The small molecule below binds the protein below.
Small molecule (SMILES): CC(C)(N)c1cc(NC(=O)[C@H]2CCc3ccc(Oc4ccnc5c4CCC(=O)N5)cc3C2)cc(C(F)(F)F)c1

Binding-site contacts:
Ligand atom O23 contacts residue GLY148 of chain 1.B at 3.4 Å.
Ligand atom C6 contacts residue ALA36 of chain 1.B at 3.4 Å (hydrophobic).
Ligand atom O31 contacts residue CYS87 of chain 1.B at 3.3 Å (h-bond).
Ligand atom C25 contacts residue ASP149 of chain 1.B at 3.6 Å.
Ligand atom C20 contacts residue GLU56 of chain 1.B at 3.5 Å.
Ligand atom C3 contacts residue TRP86 of chain 1.B at 3.7 Å (hydrophobic).
Ligand atom N24 contacts residue GLU56 of chain 1.B at 3.0 Å (salt-bridge).
Ligand atom C22 contacts residue ASP149 of chain 1.B at 3.5 Å.
Ligand atom C1 contacts residue GLN85 of chain 1.B at 3.0 Å.
Ligand atom N7 contacts residue TRP86 of chain 1.B at 3.5 Å.
Ligand atom F36 contacts residue VAL59 of chain 1.B at 3.7 Å.
Ligand atom O11 contacts residue VAL26 of chain 1.B at 3.5 Å.
Ligand atom C3 contacts residue CYS87 of chain 1.B at 3.6 Å (hydrophobic).
Ligand atom C21 contacts residue ASP149 of chain 1.B at 3.4 Å.
Ligand atom C8 contacts residue TRP86 of chain 1.B at 3.4 Å (hydrophobic).
Ligand atom C8 contacts residue PHE138 of chain 1.B at 3.6 Å (hydrophobic).
Ligand atom O23 contacts residue LEU69 of chain 1.B at 3.7 Å.
Ligand atom N24 contacts residue ASP149 of chain 1.B at 3.7 Å.
Ligand atom O31 contacts residue TRP86 of chain 1.B at 3.4 Å.
Ligand atom C21 contacts residue LEU69 of chain 1.B at 3.7 Å (hydrophobic).
Ligand atom C19 contacts residue GLU56 of chain 1.B at 3.7 Å.
Ligand atom C8 contacts residue CYS87 of chain 1.B at 3.5 Å (hydrophobic).
Ligand atom C1 contacts residue CYS87 of chain 1.B at 3.6 Å (hydrophobic).
Ligand atom C20 contacts residue ASP149 of chain 1.B at 3.6 Å.
Ligand atom C1 contacts residue LEU69 of chain 1.B at 3.7 Å (hydrophobic).
Ligand atom C9 contacts residue ALA153 of chain 1.B at 3.7 Å (hydrophobic).
Ligand atom C17 contacts residue PHE150 of chain 1.B at 3.7 Å (hydrophobic).
Ligand atom C14 contacts residue LYS38 of chain 1.B at 3.5 Å.
Ligand atom O23 contacts residue ASP149 of chain 1.B at 3.0 Å (salt-bridge).
Ligand atom O31 contacts residue PHE138 of chain 1.B at 3.6 Å.
Ligand atom C30 contacts residue GLU56 of chain 1.B at 3.7 Å.
Ligand atom N7 contacts residue CYS87 of chain 1.B at 2.8 Å (h-bond).
Ligand atom C30 contacts residue ASP149 of chain 1.B at 3.7 Å.
Ligand atom N2 contacts residue TRP86 of chain 1.B at 3.7 Å.
Ligand atom N33 contacts residue ASP149 of chain 1.B at 3.5 Å (salt-bridge).
Ligand atom N7 contacts residue PHE138 of chain 1.B at 3.7 Å.
Ligand atom N2 contacts residue GLN85 of chain 1.B at 3.7 Å.
Ligand atom F37 contacts residue HIS129 of chain 1.B at 3.1 Å.
Ligand atom N2 contacts residue CYS87 of chain 1.B at 2.8 Å (h-bond).
Ligand atom C5 contacts residue ALA36 of chain 1.B at 3.6 Å (hydrophobic).

Sequence of chain 1.B:
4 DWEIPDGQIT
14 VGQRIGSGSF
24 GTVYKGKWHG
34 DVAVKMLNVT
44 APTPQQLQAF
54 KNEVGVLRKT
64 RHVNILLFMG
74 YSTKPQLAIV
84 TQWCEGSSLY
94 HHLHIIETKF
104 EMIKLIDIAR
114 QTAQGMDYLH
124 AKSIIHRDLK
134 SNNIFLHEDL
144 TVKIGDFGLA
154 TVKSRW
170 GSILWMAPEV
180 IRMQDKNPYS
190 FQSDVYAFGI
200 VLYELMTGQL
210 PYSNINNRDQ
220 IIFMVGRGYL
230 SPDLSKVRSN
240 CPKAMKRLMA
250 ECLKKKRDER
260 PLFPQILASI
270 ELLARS